Binding-site contacts:
Ligand atom N2 contacts residue ASN278 of chain 1.D at 2.7 Å (h-bond).
Ligand atom O6 contacts residue ASN278 of chain 1.D at 4.5 Å.
Ligand atom C7 contacts residue ASN278 of chain 1.D at 3.4 Å.
Ligand atom C6 contacts residue ILE298 of chain 1.D at 4.4 Å (hydrophobic).
Ligand atom C5 contacts residue ASN278 of chain 1.D at 3.7 Å.
Ligand atom C2 contacts residue ASN278 of chain 1.D at 2.3 Å.
Ligand atom C3 contacts residue ASN278 of chain 1.D at 3.6 Å.
Ligand atom C1 contacts residue ASN278 of chain 1.D at 1.5 Å.
Ligand atom O7 contacts residue ASN278 of chain 1.D at 3.8 Å.
Ligand atom O6 contacts residue THR280 of chain 1.D at 3.8 Å.
Ligand atom C8 contacts residue ASN278 of chain 1.D at 4.4 Å.
Ligand atom O5 contacts residue THR280 of chain 1.D at 4.2 Å.
Ligand atom O6 contacts residue ILE298 of chain 1.D at 3.5 Å.
Ligand atom O5 contacts residue ASN278 of chain 1.D at 2.4 Å (h-bond).
Ligand atom C8 contacts residue LYS400 of chain 1.D at 4.1 Å.
Ligand atom C4 contacts residue ASN278 of chain 1.D at 4.2 Å.
Ligand atom O5 contacts residue ILE298 of chain 1.D at 3.8 Å.

Sequence of chain 1.D:
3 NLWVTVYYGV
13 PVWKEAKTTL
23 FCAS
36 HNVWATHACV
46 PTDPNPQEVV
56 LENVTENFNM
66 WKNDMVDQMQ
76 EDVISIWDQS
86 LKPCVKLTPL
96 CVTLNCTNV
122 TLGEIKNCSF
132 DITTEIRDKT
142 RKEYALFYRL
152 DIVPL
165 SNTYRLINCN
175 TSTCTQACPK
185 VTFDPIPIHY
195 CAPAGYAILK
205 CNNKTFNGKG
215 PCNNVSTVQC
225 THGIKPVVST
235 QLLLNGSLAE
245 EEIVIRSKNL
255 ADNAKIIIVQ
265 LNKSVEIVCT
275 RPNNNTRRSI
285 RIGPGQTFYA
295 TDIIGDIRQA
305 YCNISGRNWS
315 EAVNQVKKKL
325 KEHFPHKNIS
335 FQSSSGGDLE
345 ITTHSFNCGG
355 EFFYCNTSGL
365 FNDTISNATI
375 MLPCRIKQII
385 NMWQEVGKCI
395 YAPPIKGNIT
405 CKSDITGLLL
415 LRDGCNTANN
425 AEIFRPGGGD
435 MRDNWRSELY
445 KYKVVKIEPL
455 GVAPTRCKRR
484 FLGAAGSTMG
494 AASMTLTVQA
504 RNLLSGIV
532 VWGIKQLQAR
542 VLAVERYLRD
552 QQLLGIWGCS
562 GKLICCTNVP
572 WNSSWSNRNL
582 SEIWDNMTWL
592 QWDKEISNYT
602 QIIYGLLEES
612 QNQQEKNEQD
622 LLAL

A small-molecule ligand and the protein it binds are described below.
Small molecule (SMILES): CC(=O)N[C@H]1[C@H](O[C@H]2[C@H](O)[C@@H](NC(C)=O)CO[C@@H]2CO)O[C@H](CO)[C@@H](O[C@@H]2O[C@H](CO)[C@@H](O)[C@H](O)[C@@H]2O)[C@@H]1O